Binding-site contacts:
Ligand atom C7 contacts residue SER18 of chain 1.A at 3.7 Å.
Ligand atom O5 contacts residue ASN167 of chain 1.A at 2.4 Å (h-bond).
Ligand atom C1 contacts residue SER18 of chain 1.A at 4.0 Å.
Ligand atom O5 contacts residue THR204 of chain 1.A at 3.4 Å (h-bond).
Ligand atom C2 contacts residue SER18 of chain 1.A at 3.8 Å.
Ligand atom C5 contacts residue THR204 of chain 1.A at 3.4 Å.
Ligand atom N2 contacts residue ASN20 of chain 1.A at 3.5 Å (h-bond).
Ligand atom C7 contacts residue ASN20 of chain 1.A at 3.1 Å.
Ligand atom N2 contacts residue SER18 of chain 1.A at 2.9 Å (h-bond).
Ligand atom C3 contacts residue ASN167 of chain 1.A at 3.8 Å.
Ligand atom C8 contacts residue SER18 of chain 1.A at 3.6 Å.
Ligand atom N2 contacts residue ASN167 of chain 1.A at 2.9 Å (h-bond).
Ligand atom C8 contacts residue TYR19 of chain 1.A at 3.8 Å (hydrophobic).
Ligand atom O5 contacts residue SO41 of chain 1.V at 2.2 Å (h-bond).
Ligand atom C6 contacts residue SO41 of chain 1.V at 2.9 Å.
Ligand atom C7 contacts residue ARG44 of chain 1.A at 3.6 Å.
Ligand atom C2 contacts residue ASN167 of chain 1.A at 2.5 Å.
Ligand atom C3 contacts residue ARG44 of chain 1.A at 4.0 Å.
Ligand atom C7 contacts residue NAG1 of chain 1.B at 3.9 Å.
Ligand atom O3 contacts residue ARG44 of chain 1.A at 3.0 Å (salt-bridge).
Ligand atom O7 contacts residue NAG1 of chain 1.B at 2.9 Å (h-bond).
Ligand atom C8 contacts residue ARG44 of chain 1.A at 3.9 Å.
Ligand atom C1 contacts residue THR204 of chain 1.A at 4.0 Å.
Ligand atom O6 contacts residue NAG2 of chain 1.B at 3.4 Å (h-bond).
Ligand atom C5 contacts residue ASN167 of chain 1.A at 3.6 Å.
Ligand atom C6 contacts residue THR204 of chain 1.A at 3.3 Å.
Ligand atom O7 contacts residue ASN20 of chain 1.A at 3.3 Å (h-bond).
Ligand atom C3 contacts residue SER18 of chain 1.A at 4.1 Å.
Ligand atom C8 contacts residue ASN20 of chain 1.A at 3.5 Å.
Ligand atom C2 contacts residue ASN20 of chain 1.A at 3.9 Å.
Ligand atom C1 contacts residue SO41 of chain 1.V at 3.3 Å.
Ligand atom O7 contacts residue ASN167 of chain 1.A at 4.1 Å.
Ligand atom C5 contacts residue SO41 of chain 1.V at 3.1 Å.
Ligand atom C1 contacts residue ASN20 of chain 1.A at 3.9 Å.
Ligand atom N2 contacts residue ARG44 of chain 1.A at 3.9 Å.
Ligand atom O7 contacts residue ARG44 of chain 1.A at 3.3 Å (salt-bridge).
Ligand atom O6 contacts residue SO41 of chain 1.V at 2.6 Å (h-bond).
Ligand atom C1 contacts residue ASN167 of chain 1.A at 1.4 Å.
Ligand atom C7 contacts residue ASN167 of chain 1.A at 3.7 Å.
Ligand atom O6 contacts residue ARG44 of chain 1.A at 3.9 Å.

Sequence of chain 1.A:
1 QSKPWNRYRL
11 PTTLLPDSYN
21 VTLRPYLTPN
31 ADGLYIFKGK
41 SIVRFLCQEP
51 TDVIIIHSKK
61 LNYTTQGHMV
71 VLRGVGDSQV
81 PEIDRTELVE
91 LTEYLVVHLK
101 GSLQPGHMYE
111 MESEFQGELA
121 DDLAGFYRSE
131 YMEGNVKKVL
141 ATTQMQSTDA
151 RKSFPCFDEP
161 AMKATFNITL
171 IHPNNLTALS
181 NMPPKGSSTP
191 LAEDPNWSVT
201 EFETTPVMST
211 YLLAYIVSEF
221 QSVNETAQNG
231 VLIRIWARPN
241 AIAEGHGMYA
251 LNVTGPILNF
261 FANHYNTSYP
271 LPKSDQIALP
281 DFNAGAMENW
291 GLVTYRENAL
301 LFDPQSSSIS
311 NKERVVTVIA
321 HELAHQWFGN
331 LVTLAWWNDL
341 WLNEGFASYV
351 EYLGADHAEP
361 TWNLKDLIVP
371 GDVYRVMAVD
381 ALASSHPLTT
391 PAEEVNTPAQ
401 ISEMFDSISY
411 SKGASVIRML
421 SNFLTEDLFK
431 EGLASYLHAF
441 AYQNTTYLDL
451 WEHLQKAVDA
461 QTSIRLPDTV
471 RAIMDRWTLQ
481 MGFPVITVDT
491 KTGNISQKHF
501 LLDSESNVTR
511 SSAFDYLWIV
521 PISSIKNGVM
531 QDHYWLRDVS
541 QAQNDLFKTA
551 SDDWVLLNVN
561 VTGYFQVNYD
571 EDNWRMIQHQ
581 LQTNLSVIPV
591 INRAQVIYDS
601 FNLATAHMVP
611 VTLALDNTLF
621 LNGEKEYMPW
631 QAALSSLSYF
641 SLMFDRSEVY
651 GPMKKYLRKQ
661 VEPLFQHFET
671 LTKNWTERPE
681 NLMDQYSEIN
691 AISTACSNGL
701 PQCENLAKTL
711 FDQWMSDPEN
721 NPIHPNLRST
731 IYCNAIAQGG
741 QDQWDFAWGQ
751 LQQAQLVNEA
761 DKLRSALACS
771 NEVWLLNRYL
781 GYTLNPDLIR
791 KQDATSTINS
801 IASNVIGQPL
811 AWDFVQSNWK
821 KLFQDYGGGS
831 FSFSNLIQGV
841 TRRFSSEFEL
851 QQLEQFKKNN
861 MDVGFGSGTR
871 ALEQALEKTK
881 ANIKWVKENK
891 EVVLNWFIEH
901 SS

The small molecule below binds the protein below.
Small molecule (SMILES): CC(=O)N[C@H]1[C@H](O[C@H]2[C@H](O)[C@@H](NC(C)=O)CO[C@@H]2CO)O[C@H](CO)[C@@H](O)[C@@H]1O